This protein binds this small molecule.
Small molecule (SMILES): CC(=O)N[C@@H]1[C@@H](O)[C@H](O)[C@@H](CO)O[C@H]1O

Binding-site contacts:
Ligand atom O5 contacts residue ASN301 of chain 1.G at 2.4 Å (h-bond).
Ligand atom C5 contacts residue ASN301 of chain 1.G at 3.8 Å.
Ligand atom C2 contacts residue ASN301 of chain 1.G at 2.5 Å.
Ligand atom N2 contacts residue ASN301 of chain 1.G at 2.9 Å (h-bond).
Ligand atom O7 contacts residue ASN301 of chain 1.G at 3.8 Å.
Ligand atom C7 contacts residue ASN299 of chain 1.G at 3.9 Å.
Ligand atom C8 contacts residue ASN301 of chain 1.G at 4.2 Å.
Ligand atom C1 contacts residue ASN301 of chain 1.G at 1.5 Å.
Ligand atom C7 contacts residue ASN301 of chain 1.G at 3.5 Å.
Ligand atom C4 contacts residue ASN301 of chain 1.G at 4.3 Å.
Ligand atom C3 contacts residue ASN301 of chain 1.G at 3.8 Å.
Ligand atom O7 contacts residue ASN299 of chain 1.G at 3.6 Å.
Ligand atom C8 contacts residue GLU300 of chain 1.G at 3.1 Å.
Ligand atom C8 contacts residue ASN299 of chain 1.G at 3.5 Å.

Sequence of chain 1.G:
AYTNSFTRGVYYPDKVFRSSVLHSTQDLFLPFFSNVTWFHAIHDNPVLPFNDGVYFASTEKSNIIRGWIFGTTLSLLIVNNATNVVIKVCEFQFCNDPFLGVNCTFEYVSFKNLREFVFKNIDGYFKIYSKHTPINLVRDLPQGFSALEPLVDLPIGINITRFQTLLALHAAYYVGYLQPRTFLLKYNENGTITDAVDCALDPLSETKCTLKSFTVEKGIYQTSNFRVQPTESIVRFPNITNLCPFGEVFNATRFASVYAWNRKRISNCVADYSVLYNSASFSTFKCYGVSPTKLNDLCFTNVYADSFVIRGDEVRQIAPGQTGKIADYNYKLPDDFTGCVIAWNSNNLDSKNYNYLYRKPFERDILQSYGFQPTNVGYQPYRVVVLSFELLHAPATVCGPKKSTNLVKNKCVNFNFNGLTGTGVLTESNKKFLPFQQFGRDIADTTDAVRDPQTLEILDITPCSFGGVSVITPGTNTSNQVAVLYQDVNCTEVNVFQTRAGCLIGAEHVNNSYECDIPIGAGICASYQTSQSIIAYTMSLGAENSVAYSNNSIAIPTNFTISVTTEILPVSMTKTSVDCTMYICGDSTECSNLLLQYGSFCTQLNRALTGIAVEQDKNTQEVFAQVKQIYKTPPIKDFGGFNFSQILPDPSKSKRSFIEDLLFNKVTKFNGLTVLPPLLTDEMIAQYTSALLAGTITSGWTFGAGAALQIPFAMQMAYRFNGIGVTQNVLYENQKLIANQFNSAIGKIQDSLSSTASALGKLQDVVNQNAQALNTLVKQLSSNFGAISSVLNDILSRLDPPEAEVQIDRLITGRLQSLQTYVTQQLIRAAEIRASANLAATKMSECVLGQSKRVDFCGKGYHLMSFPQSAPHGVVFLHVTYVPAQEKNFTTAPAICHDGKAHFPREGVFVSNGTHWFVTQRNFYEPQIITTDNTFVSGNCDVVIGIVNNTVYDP